Sequence of chain 4.B:
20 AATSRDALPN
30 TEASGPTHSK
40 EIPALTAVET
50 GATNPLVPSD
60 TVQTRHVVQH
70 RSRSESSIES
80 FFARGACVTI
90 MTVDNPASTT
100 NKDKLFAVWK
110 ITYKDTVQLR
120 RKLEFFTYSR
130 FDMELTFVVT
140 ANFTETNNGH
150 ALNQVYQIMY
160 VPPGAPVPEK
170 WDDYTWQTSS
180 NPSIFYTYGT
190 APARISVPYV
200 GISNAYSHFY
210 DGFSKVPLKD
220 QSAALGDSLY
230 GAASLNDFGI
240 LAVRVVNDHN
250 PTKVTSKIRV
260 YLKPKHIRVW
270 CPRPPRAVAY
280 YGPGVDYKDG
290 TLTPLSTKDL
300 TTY

Sequence of chain 4.D:
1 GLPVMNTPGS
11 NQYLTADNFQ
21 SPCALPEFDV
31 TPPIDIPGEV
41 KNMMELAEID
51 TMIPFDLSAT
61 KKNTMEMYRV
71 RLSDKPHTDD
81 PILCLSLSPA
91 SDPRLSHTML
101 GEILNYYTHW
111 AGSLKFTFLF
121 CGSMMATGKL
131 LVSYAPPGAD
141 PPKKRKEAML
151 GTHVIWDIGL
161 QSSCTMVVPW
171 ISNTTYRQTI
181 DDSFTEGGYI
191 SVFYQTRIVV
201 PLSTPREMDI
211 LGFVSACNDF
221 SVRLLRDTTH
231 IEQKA

This small molecule binds to this protein.
Small molecule (SMILES): CCOC(=O)c1ccc(OCCC2CCN(c3ccc(C)nn3)CC2)cc1

Binding-site contacts:
Ligand atom C11 contacts residue ILE110 of chain 4.B at 3.6 Å (hydrophobic).
Ligand atom C13 contacts residue MET132 of chain 4.B at 3.8 Å (hydrophobic).
Ligand atom O23 contacts residue PHE237 of chain 4.B at 3.8 Å.
Ligand atom C21 contacts residue PHE237 of chain 4.B at 3.7 Å (hydrophobic).
Ligand atom C10 contacts residue ILE110 of chain 4.B at 3.5 Å (hydrophobic).
Ligand atom O23 contacts residue TYR112 of chain 4.B at 3.5 Å.
Ligand atom O14 contacts residue MET132 of chain 4.B at 3.4 Å.
Ligand atom C3 contacts residue ALA24 of chain 4.D at 3.5 Å (hydrophobic).
Ligand atom C25 contacts residue SER206 of chain 4.B at 3.8 Å.
Ligand atom N4 contacts residue LEU134 of chain 4.B at 3.7 Å.
Ligand atom O22 contacts residue TYR112 of chain 4.B at 3.5 Å.
Ligand atom C5 contacts residue VAL196 of chain 4.B at 3.8 Å (hydrophobic).
Ligand atom C18 contacts residue TYR112 of chain 4.B at 3.7 Å (hydrophobic).
Ligand atom N3 contacts residue LEU240 of chain 4.B at 3.5 Å.
Ligand atom C7 contacts residue TYR159 of chain 4.B at 3.7 Å (hydrophobic).
Ligand atom C4 contacts residue TYR159 of chain 4.B at 3.5 Å (hydrophobic).
Ligand atom C8 contacts residue VAL199 of chain 4.B at 3.7 Å (hydrophobic).
Ligand atom C10 contacts residue MET132 of chain 4.B at 3.3 Å (hydrophobic).
Ligand atom C18 contacts residue PHE237 of chain 4.B at 3.6 Å (hydrophobic).
Ligand atom C2 contacts residue TYR159 of chain 4.B at 3.5 Å (hydrophobic).
Ligand atom N3 contacts residue ILE194 of chain 4.B at 3.6 Å.
Ligand atom C17 contacts residue PHE237 of chain 4.B at 3.7 Å (hydrophobic).
Ligand atom N3 contacts residue TYR159 of chain 4.B at 3.9 Å.
Ligand atom C21 contacts residue TYR112 of chain 4.B at 3.3 Å (hydrophobic).
Ligand atom C11 contacts residue LEU134 of chain 4.B at 3.8 Å (hydrophobic).
Ligand atom C13 contacts residue VAL199 of chain 4.B at 3.7 Å (hydrophobic).
Ligand atom C4 contacts residue VAL196 of chain 4.B at 3.9 Å (hydrophobic).
Ligand atom N4 contacts residue LEU240 of chain 4.B at 3.6 Å.
Ligand atom C20 contacts residue TYR205 of chain 4.B at 3.5 Å (hydrophobic).
Ligand atom C2 contacts residue ILE194 of chain 4.B at 3.5 Å (hydrophobic).
Ligand atom C1 contacts residue PRO181 of chain 4.B at 3.7 Å (hydrophobic).
Ligand atom C25 contacts residue ASP236 of chain 4.B at 3.5 Å.
Ligand atom C12 contacts residue PHE237 of chain 4.B at 3.5 Å (hydrophobic).
Ligand atom C17 contacts residue TYR112 of chain 4.B at 3.8 Å (hydrophobic).
Ligand atom C19 contacts residue TYR205 of chain 4.B at 3.7 Å (hydrophobic).
Ligand atom C7 contacts residue VAL196 of chain 4.B at 3.6 Å (hydrophobic).
Ligand atom C3 contacts residue TYR159 of chain 4.B at 3.6 Å (hydrophobic).
Ligand atom C8 contacts residue VAL196 of chain 4.B at 3.6 Å (hydrophobic).
Ligand atom N6 contacts residue VAL196 of chain 4.B at 3.9 Å.
Ligand atom O22 contacts residue TYR205 of chain 4.B at 3.8 Å.